This small molecule binds to this protein.
Small molecule (SMILES): CC(=O)N[C@@H]1[C@@H](O)[C@H](O)[C@@H](CO)O[C@H]1O

Binding-site contacts:
Ligand atom C4 contacts residue ASN801 of chain 1.C at 4.2 Å.
Ligand atom N2 contacts residue ASN801 of chain 1.C at 3.0 Å (h-bond).
Ligand atom C7 contacts residue ASN801 of chain 1.C at 3.2 Å.
Ligand atom C8 contacts residue ASN801 of chain 1.C at 4.4 Å.
Ligand atom O6 contacts residue SER803 of chain 1.C at 4.4 Å.
Ligand atom O5 contacts residue ASN801 of chain 1.C at 2.4 Å (h-bond).
Ligand atom C1 contacts residue SER803 of chain 1.C at 3.5 Å.
Ligand atom O7 contacts residue ASN801 of chain 1.C at 3.1 Å (h-bond).
Ligand atom C3 contacts residue ASN801 of chain 1.C at 3.9 Å.
Ligand atom C2 contacts residue ASN801 of chain 1.C at 2.5 Å.
Ligand atom C5 contacts residue ASN801 of chain 1.C at 3.7 Å.
Ligand atom O5 contacts residue SER803 of chain 1.C at 3.8 Å.
Ligand atom C1 contacts residue ASN801 of chain 1.C at 1.5 Å.
Ligand atom C5 contacts residue SER803 of chain 1.C at 4.1 Å.

Sequence of chain 1.C:
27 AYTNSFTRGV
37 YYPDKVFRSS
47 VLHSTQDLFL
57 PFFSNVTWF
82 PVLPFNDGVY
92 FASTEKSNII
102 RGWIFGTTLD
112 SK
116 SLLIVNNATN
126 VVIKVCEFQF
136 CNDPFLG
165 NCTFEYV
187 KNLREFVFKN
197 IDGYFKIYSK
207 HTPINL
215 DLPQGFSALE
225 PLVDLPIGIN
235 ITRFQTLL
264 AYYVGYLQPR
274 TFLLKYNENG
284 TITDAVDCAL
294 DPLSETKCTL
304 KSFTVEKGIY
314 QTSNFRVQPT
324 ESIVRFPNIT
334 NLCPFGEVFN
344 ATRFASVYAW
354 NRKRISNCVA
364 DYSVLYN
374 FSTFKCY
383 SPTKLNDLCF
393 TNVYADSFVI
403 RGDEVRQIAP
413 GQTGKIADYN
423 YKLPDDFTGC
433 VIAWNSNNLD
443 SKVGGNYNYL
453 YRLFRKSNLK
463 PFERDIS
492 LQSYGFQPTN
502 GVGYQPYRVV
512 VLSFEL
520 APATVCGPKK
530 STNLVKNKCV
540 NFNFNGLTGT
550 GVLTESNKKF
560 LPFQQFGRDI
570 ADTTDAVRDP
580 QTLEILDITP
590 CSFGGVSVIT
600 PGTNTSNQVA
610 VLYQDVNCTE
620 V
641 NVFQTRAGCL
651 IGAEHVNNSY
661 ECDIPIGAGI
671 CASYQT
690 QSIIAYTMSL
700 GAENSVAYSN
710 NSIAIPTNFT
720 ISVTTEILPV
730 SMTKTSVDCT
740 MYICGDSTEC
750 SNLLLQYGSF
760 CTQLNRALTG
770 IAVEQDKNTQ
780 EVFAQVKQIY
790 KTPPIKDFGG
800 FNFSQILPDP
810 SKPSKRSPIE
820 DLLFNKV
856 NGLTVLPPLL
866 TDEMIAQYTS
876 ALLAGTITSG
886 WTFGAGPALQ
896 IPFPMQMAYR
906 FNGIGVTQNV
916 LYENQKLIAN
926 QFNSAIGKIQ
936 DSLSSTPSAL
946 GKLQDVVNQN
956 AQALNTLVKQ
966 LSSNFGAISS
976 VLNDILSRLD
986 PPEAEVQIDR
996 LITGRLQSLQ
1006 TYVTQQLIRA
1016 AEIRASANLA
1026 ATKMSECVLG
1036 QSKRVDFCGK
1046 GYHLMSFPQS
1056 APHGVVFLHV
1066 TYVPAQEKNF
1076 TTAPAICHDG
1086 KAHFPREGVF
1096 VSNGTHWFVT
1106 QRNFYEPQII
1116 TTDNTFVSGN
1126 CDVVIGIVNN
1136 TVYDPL